Sequence of chain 1.C:
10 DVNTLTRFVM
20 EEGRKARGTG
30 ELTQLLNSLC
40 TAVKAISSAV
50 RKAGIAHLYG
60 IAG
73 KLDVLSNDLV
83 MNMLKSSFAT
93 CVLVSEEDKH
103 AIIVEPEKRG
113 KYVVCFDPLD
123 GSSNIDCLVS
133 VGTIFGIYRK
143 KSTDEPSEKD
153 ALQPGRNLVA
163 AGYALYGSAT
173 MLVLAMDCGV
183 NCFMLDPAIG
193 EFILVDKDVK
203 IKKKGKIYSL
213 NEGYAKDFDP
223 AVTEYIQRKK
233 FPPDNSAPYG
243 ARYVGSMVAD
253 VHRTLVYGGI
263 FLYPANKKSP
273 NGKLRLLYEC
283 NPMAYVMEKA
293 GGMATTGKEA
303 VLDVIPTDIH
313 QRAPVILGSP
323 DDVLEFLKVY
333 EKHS

A small-molecule ligand and the protein it binds are described below.
Small molecule (SMILES): O=C(Nc1ncc(Br)s1)NS(=O)(=O)c1csc2ccccc12

Sequence of chain 1.A:
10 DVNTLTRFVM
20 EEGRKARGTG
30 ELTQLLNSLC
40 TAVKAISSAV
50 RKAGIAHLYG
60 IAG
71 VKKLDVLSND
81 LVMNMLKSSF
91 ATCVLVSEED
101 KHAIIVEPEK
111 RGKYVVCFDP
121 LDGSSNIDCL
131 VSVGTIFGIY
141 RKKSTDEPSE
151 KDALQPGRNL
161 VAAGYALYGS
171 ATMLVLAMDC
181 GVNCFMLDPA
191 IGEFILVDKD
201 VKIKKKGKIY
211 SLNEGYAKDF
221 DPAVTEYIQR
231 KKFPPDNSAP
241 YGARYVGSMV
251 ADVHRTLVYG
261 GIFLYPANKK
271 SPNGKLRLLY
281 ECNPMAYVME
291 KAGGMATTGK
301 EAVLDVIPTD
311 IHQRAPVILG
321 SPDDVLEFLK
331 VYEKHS

Binding-site contacts:
Ligand atom BR18 contacts residue GLY29 of chain 1.C at 3.7 Å.
Ligand atom N3 contacts residue GLY29 of chain 1.A at 3.2 Å (h-bond).
Ligand atom N10 contacts residue ARG23 of chain 1.A at 3.8 Å.
Ligand atom C22 contacts residue ALA25 of chain 1.A at 3.8 Å (hydrophobic).
Ligand atom N3 contacts residue GLY22 of chain 1.A at 3.5 Å.
Ligand atom S12 contacts residue VAL18 of chain 1.A at 3.5 Å (h-bond).
Ligand atom C11 contacts residue 9671 of chain 1.K at 3.7 Å.
Ligand atom N10 contacts residue 9671 of chain 1.K at 3.5 Å.
Ligand atom O15 contacts residue GLU30 of chain 1.A at 3.5 Å (salt-bridge).
Ligand atom N9 contacts residue GLY27 of chain 1.A at 3.1 Å (h-bond).
Ligand atom C16 contacts residue GLY22 of chain 1.A at 3.8 Å.
Ligand atom O14 contacts residue THR28 of chain 1.A at 3.9 Å.
Ligand atom O14 contacts residue GLY27 of chain 1.A at 3.5 Å.
Ligand atom C7 contacts residue GLY22 of chain 1.A at 3.8 Å.
Ligand atom C6 contacts residue THR32 of chain 1.A at 3.9 Å.
Ligand atom C13 contacts residue 9671 of chain 1.K at 3.4 Å.
Ligand atom C6 contacts residue GLY22 of chain 1.A at 3.5 Å.
Ligand atom O15 contacts residue THR32 of chain 1.A at 3.0 Å (h-bond).
Ligand atom S5 contacts residue MET19 of chain 1.A at 3.6 Å.
Ligand atom BR18 contacts residue MET19 of chain 1.A at 3.8 Å.
Ligand atom N9 contacts residue GLY29 of chain 1.A at 3.6 Å (h-bond).
Ligand atom C11 contacts residue ARG23 of chain 1.A at 3.6 Å.
Ligand atom C13 contacts residue THR28 of chain 1.C at 3.6 Å.
Ligand atom S12 contacts residue GLY22 of chain 1.A at 3.8 Å.
Ligand atom C6 contacts residue GLY27 of chain 1.A at 3.7 Å.
Ligand atom C13 contacts residue ARG23 of chain 1.A at 3.6 Å.
Ligand atom C6 contacts residue GLY29 of chain 1.A at 3.1 Å.
Ligand atom C8 contacts residue GLY22 of chain 1.A at 3.6 Å.
Ligand atom O15 contacts residue LEU31 of chain 1.A at 3.2 Å (h-bond).
Ligand atom O17 contacts residue GLY29 of chain 1.A at 3.0 Å.
Ligand atom C7 contacts residue THR32 of chain 1.A at 3.2 Å.
Ligand atom N3 contacts residue GLY27 of chain 1.A at 3.1 Å.
Ligand atom N9 contacts residue GLY22 of chain 1.A at 3.4 Å.
Ligand atom C7 contacts residue VAL18 of chain 1.A at 3.7 Å (hydrophobic).
Ligand atom C21 contacts residue ALA25 of chain 1.A at 3.5 Å (hydrophobic).
Ligand atom S1 contacts residue GLY29 of chain 1.A at 3.7 Å.
Ligand atom O17 contacts residue THR32 of chain 1.A at 2.7 Å (h-bond).
Ligand atom N3 contacts residue THR28 of chain 1.A at 3.6 Å.
Ligand atom C2 contacts residue GLY22 of chain 1.A at 3.5 Å.
Ligand atom O15 contacts residue GLY29 of chain 1.A at 3.1 Å.